Binding-site contacts:
Ligand atom O7 contacts residue ASN195 of chain 1.A at 3.3 Å (h-bond).
Ligand atom C4 contacts residue ASN195 of chain 1.A at 4.2 Å.
Ligand atom C1 contacts residue ASN195 of chain 1.A at 1.4 Å.
Ligand atom O3 contacts residue ARG192 of chain 1.A at 4.5 Å.
Ligand atom O5 contacts residue ASN195 of chain 1.A at 2.4 Å (h-bond).
Ligand atom O3 contacts residue PHE193 of chain 1.A at 4.1 Å.
Ligand atom C5 contacts residue ASN195 of chain 1.A at 3.6 Å.
Ligand atom C2 contacts residue ASN195 of chain 1.A at 2.5 Å.
Ligand atom O5 contacts residue PHE193 of chain 1.A at 3.6 Å.
Ligand atom O3 contacts residue ASN195 of chain 1.A at 3.2 Å (h-bond).
Ligand atom C5 contacts residue PHE193 of chain 1.A at 4.5 Å (hydrophobic).
Ligand atom N2 contacts residue ASN195 of chain 1.A at 3.3 Å (h-bond).
Ligand atom C6 contacts residue PHE193 of chain 1.A at 4.0 Å (hydrophobic).
Ligand atom O6 contacts residue PHE193 of chain 1.A at 4.1 Å.
Ligand atom C3 contacts residue ASN195 of chain 1.A at 3.7 Å.
Ligand atom C7 contacts residue ASN195 of chain 1.A at 3.6 Å.

The protein below binds the small molecule below.
Small molecule (SMILES): CC(=O)N[C@@H]1[C@@H](O)[C@H](O)[C@@H](CO)O[C@H]1O

Sequence of chain 1.A:
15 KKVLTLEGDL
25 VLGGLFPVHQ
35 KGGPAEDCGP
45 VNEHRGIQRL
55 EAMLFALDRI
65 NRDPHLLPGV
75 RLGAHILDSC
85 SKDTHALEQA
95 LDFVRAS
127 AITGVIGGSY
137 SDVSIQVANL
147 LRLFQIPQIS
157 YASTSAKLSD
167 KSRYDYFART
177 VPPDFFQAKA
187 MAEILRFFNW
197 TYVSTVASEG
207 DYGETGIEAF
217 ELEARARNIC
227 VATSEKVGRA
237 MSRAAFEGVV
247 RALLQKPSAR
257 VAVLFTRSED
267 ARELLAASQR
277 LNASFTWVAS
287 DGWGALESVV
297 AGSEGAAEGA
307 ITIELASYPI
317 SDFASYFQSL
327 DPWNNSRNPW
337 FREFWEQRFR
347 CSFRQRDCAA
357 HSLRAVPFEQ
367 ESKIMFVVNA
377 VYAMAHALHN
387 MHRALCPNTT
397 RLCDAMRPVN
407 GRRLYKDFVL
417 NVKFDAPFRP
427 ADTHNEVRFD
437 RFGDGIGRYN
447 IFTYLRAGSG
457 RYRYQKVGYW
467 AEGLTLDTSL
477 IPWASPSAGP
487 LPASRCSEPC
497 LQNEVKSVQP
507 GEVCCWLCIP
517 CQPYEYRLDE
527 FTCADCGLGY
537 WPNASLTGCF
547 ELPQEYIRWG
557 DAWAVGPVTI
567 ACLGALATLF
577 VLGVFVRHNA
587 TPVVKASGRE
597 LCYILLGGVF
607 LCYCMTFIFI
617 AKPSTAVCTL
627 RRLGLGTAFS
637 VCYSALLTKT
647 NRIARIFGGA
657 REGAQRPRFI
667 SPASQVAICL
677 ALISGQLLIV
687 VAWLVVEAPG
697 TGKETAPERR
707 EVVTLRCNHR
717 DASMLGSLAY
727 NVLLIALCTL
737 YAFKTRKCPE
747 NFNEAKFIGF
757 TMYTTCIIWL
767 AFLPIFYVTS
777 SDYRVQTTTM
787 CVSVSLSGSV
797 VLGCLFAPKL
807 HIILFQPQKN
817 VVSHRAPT